Binding-site contacts:
Ligand atom O5 contacts residue ILE267 of chain 1.A at 4.4 Å.
Ligand atom C6 contacts residue ILE267 of chain 1.A at 3.5 Å (hydrophobic).
Ligand atom O7 contacts residue ARG23 of chain 1.A at 3.6 Å.
Ligand atom C1 contacts residue ASN270 of chain 1.A at 1.4 Å.
Ligand atom C4 contacts residue ASN270 of chain 1.A at 4.2 Å.
Ligand atom C8 contacts residue ARG23 of chain 1.A at 3.8 Å.
Ligand atom O6 contacts residue ILE267 of chain 1.A at 2.5 Å (h-bond).
Ligand atom O6 contacts residue ASN268 of chain 1.A at 3.8 Å.
Ligand atom O7 contacts residue ASN270 of chain 1.A at 4.3 Å.
Ligand atom C5 contacts residue ASN270 of chain 1.A at 3.6 Å.
Ligand atom C2 contacts residue ASN270 of chain 1.A at 2.3 Å.
Ligand atom C7 contacts residue ASN270 of chain 1.A at 3.4 Å.
Ligand atom N2 contacts residue ASN270 of chain 1.A at 2.8 Å (h-bond).
Ligand atom C7 contacts residue ARG23 of chain 1.A at 4.1 Å.
Ligand atom O5 contacts residue ASN270 of chain 1.A at 2.3 Å (h-bond).
Ligand atom C8 contacts residue ASN270 of chain 1.A at 3.5 Å.
Ligand atom C1 contacts residue LYS234 of chain 1.A at 4.1 Å.
Ligand atom C3 contacts residue ASN270 of chain 1.A at 3.7 Å.

Sequence of chain 1.A:
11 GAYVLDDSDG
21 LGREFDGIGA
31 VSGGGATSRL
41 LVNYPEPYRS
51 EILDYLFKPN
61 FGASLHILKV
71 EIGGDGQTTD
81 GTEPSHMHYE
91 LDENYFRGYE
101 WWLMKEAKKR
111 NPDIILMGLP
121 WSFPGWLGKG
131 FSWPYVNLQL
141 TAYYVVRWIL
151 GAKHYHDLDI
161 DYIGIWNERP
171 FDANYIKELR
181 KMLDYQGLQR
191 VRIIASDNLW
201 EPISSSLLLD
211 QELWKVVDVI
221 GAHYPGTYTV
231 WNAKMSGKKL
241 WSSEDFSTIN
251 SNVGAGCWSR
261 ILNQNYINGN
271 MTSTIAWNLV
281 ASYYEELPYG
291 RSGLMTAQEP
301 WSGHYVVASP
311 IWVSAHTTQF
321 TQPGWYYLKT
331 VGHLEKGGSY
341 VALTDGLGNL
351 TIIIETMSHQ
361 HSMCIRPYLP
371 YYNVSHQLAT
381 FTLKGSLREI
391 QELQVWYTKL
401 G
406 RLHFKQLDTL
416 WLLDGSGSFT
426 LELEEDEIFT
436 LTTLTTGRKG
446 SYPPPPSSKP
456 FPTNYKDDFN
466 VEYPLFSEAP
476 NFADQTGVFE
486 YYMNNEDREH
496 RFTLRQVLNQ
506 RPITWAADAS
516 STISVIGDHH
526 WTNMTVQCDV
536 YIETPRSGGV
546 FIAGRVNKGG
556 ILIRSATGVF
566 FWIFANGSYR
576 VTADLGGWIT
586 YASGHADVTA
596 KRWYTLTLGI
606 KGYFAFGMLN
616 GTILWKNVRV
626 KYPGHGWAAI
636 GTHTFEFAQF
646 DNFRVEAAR

This protein binds this small molecule.
Small molecule (SMILES): CC(=O)N[C@H]1[C@H](O[C@H]2[C@H](O)[C@@H](NC(C)=O)CO[C@@H]2CO)O[C@H](CO)[C@@H](O)[C@@H]1O